This small molecule binds to this protein.
Small molecule (SMILES): CC(=O)N[C@H]1[C@H](O[C@H]2[C@H](O)[C@@H](NC(C)=O)CO[C@@H]2CO)O[C@H](CO)[C@@H](O[C@@H]2O[C@H](CO)[C@@H](O)[C@H](O)[C@@H]2O)[C@@H]1O

Sequence of chain 1.B:
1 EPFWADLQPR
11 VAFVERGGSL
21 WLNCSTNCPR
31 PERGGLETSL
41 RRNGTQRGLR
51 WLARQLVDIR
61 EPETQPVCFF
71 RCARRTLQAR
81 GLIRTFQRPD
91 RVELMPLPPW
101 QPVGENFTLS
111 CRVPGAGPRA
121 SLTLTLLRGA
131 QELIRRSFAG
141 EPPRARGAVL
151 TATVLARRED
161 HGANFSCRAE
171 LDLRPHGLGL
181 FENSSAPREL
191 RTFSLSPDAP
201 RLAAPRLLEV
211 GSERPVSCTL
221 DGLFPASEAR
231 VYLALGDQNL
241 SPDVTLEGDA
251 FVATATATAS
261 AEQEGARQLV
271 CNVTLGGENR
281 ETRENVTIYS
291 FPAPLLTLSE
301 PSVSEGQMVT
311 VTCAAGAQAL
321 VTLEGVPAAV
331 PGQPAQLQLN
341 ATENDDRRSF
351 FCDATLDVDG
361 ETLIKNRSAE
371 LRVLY

Binding-site contacts:
Ligand atom O7 contacts residue ASN183 of chain 1.B at 2.8 Å (h-bond).
Ligand atom N2 contacts residue ASN183 of chain 1.B at 3.0 Å (h-bond).
Ligand atom C6 contacts residue VAL92 of chain 1.B at 4.0 Å (hydrophobic).
Ligand atom C6 contacts residue SER184 of chain 1.B at 4.2 Å.
Ligand atom O6 contacts residue VAL92 of chain 1.B at 3.5 Å (h-bond).
Ligand atom O6 contacts residue SER184 of chain 1.B at 2.9 Å (h-bond).
Ligand atom O4 contacts residue ASP90 of chain 1.B at 4.5 Å.
Ligand atom C8 contacts residue ALA186 of chain 1.B at 3.7 Å (hydrophobic).
Ligand atom C6 contacts residue ASP90 of chain 1.B at 4.0 Å.
Ligand atom C2 contacts residue ASN183 of chain 1.B at 2.5 Å.
Ligand atom C6 contacts residue ASN183 of chain 1.B at 4.3 Å.
Ligand atom C4 contacts residue ASP90 of chain 1.B at 3.3 Å.
Ligand atom C1 contacts residue ASN183 of chain 1.B at 1.4 Å.
Ligand atom O5 contacts residue ASP90 of chain 1.B at 3.3 Å (salt-bridge).
Ligand atom O5 contacts residue SER184 of chain 1.B at 4.4 Å.
Ligand atom C8 contacts residue ASN183 of chain 1.B at 4.3 Å.
Ligand atom C7 contacts residue ASN183 of chain 1.B at 3.1 Å.
Ligand atom C3 contacts residue ASP90 of chain 1.B at 3.8 Å.
Ligand atom C1 contacts residue ASP90 of chain 1.B at 3.9 Å.
Ligand atom C5 contacts residue ASN183 of chain 1.B at 3.6 Å.
Ligand atom O3 contacts residue ASP90 of chain 1.B at 4.0 Å.
Ligand atom O5 contacts residue ASN183 of chain 1.B at 2.4 Å (h-bond).
Ligand atom O6 contacts residue SER185 of chain 1.B at 3.8 Å.
Ligand atom C3 contacts residue ASN183 of chain 1.B at 3.8 Å.
Ligand atom O7 contacts residue ASP90 of chain 1.B at 3.7 Å.
Ligand atom C4 contacts residue ASN183 of chain 1.B at 4.3 Å.
Ligand atom O6 contacts residue ASN183 of chain 1.B at 3.8 Å.
Ligand atom C2 contacts residue ASP90 of chain 1.B at 3.5 Å.
Ligand atom C5 contacts residue ASP90 of chain 1.B at 3.7 Å.
Ligand atom O7 contacts residue PRO89 of chain 1.B at 4.2 Å.